Sequence of chain 1.A:
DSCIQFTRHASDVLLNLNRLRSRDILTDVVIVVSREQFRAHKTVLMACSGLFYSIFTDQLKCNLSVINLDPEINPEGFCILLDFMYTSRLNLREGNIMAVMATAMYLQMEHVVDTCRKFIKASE

The protein below binds the small molecule below.
Small molecule (SMILES): CC[C@H](C)[C@H](NC(=O)[C@@H](NC(=O)[C@H](CC1=c2ccccc2=NC1)NC(C)=O)C(C)C)C(=O)N1CCC[C@H]1C(N)=O

Binding-site contacts:
Ligand atom CB contacts residue GLN9 of chain 1.A at 3.7 Å.
Ligand atom CG contacts residue ARG93 of chain 2.A at 3.6 Å.
Ligand atom CZ3 contacts residue PHE88 of chain 2.A at 3.8 Å (hydrophobic).
Ligand atom CG2 contacts residue GLN9 of chain 1.A at 3.8 Å.
Ligand atom CD1 contacts residue PHE10 of chain 1.A at 3.8 Å (hydrophobic).
Ligand atom CE3 contacts residue PHE10 of chain 1.A at 3.6 Å (hydrophobic).
Ligand atom CG2 contacts residue THR11 of chain 1.A at 3.8 Å.
Ligand atom NE1 contacts residue HIS115 of chain 2.A at 3.6 Å (h-bond).
Ligand atom CB contacts residue GLN9 of chain 1.A at 3.9 Å.
Ligand atom O contacts residue GLN9 of chain 1.A at 3.8 Å.
Ligand atom CD contacts residue CYS7 of chain 1.A at 3.4 Å (hydrophobic).
Ligand atom CD1 contacts residue THR119 of chain 2.A at 3.8 Å.
Ligand atom C contacts residue PHE10 of chain 1.A at 3.7 Å (hydrophobic).
Ligand atom N contacts residue EDO1 of chain 1.G at 3.0 Å (h-bond).
Ligand atom CZ2 contacts residue THR119 of chain 2.A at 3.7 Å.
Ligand atom CZ3 contacts residue PHE10 of chain 1.A at 3.8 Å (hydrophobic).
Ligand atom CZ2 contacts residue HIS115 of chain 2.A at 3.7 Å.
Ligand atom CH2 contacts residue PHE88 of chain 2.A at 3.5 Å (hydrophobic).
Ligand atom CZ3 contacts residue ILE8 of chain 1.A at 3.9 Å (hydrophobic).
Ligand atom CE3 contacts residue GLN9 of chain 1.A at 3.5 Å.
Ligand atom CE2 contacts residue THR119 of chain 2.A at 3.7 Å.
Ligand atom NE1 contacts residue THR119 of chain 2.A at 3.5 Å.
Ligand atom O contacts residue ILE8 of chain 1.A at 3.5 Å.
Ligand atom CA contacts residue PHE10 of chain 1.A at 3.9 Å (hydrophobic).
Ligand atom C contacts residue GLN9 of chain 1.A at 3.4 Å.
Ligand atom CD2 contacts residue PHE10 of chain 1.A at 3.8 Å (hydrophobic).
Ligand atom CB contacts residue ARG93 of chain 2.A at 3.8 Å.
Ligand atom CA contacts residue GLN9 of chain 1.A at 3.1 Å.
Ligand atom CE2 contacts residue PHE10 of chain 1.A at 3.4 Å (hydrophobic).
Ligand atom O contacts residue PHE10 of chain 1.A at 3.3 Å.
Ligand atom CH2 contacts residue PHE10 of chain 1.A at 3.9 Å (hydrophobic).
Ligand atom CA contacts residue GLN9 of chain 1.A at 3.9 Å.
Ligand atom CH2 contacts residue LEU94 of chain 2.A at 3.8 Å (hydrophobic).
Ligand atom NE1 contacts residue PHE10 of chain 1.A at 3.4 Å.
Ligand atom CZ3 contacts residue LEU94 of chain 2.A at 3.8 Å (hydrophobic).
Ligand atom CE3 contacts residue ILE8 of chain 1.A at 3.5 Å (hydrophobic).
Ligand atom O contacts residue THR11 of chain 1.A at 3.0 Å (h-bond).
Ligand atom O contacts residue GLN9 of chain 1.A at 2.9 Å (h-bond).
Ligand atom N contacts residue GLN9 of chain 1.A at 2.8 Å (h-bond).
Ligand atom CG1 contacts residue THR11 of chain 1.A at 3.7 Å.

Sequence of chain 2.A:
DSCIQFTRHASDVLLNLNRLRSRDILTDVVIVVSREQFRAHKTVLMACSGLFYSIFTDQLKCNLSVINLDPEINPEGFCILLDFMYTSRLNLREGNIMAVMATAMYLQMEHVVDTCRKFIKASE